Sequence of chain 1.A:
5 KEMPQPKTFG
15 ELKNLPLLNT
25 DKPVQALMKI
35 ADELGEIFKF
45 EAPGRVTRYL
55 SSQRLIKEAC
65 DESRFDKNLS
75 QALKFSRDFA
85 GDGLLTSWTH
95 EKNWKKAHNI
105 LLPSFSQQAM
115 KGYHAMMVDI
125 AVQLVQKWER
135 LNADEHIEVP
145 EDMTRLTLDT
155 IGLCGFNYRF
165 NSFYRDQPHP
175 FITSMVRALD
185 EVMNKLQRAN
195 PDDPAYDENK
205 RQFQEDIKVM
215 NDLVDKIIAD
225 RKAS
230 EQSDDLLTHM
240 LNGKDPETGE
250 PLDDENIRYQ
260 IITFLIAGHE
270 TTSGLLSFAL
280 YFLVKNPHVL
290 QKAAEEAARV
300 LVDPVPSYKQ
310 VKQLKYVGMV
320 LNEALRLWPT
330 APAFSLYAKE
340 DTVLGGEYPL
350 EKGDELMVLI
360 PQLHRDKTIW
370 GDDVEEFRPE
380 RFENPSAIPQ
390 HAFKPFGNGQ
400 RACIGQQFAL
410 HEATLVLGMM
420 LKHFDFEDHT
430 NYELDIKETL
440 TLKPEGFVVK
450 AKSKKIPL

Binding-site contacts:
Ligand atom C7 contacts residue ILE265 of chain 1.A at 4.4 Å (hydrophobic).
Ligand atom C3 contacts residue ALA266 of chain 1.A at 4.1 Å (hydrophobic).
Ligand atom C1 contacts residue SER80 of chain 1.A at 4.0 Å.
Ligand atom N1 contacts residue GLU269 of chain 1.A at 3.0 Å (salt-bridge).
Ligand atom C6 contacts residue IC61 of chain 1.E at 3.7 Å.
Ligand atom C1 contacts residue PHE83 of chain 1.A at 4.3 Å (hydrophobic).
Ligand atom C1 contacts residue THR90 of chain 1.A at 4.0 Å.
Ligand atom N1 contacts residue IC61 of chain 1.E at 3.6 Å.
Ligand atom C7 contacts residue LEU439 of chain 1.A at 4.2 Å (hydrophobic).
Ligand atom C3 contacts residue ILE265 of chain 1.A at 3.8 Å (hydrophobic).
Ligand atom C6 contacts residue LEU183 of chain 1.A at 4.0 Å (hydrophobic).
Ligand atom C7 contacts residue IC61 of chain 1.E at 4.2 Å.
Ligand atom C1 contacts residue ALA84 of chain 1.A at 4.1 Å (hydrophobic).
Ligand atom N1 contacts residue THR440 of chain 1.A at 3.7 Å.
Ligand atom C4 contacts residue LEU89 of chain 1.A at 4.0 Å (hydrophobic).
Ligand atom C6 contacts residue LEU439 of chain 1.A at 4.1 Å (hydrophobic).
Ligand atom C7 contacts residue LEU183 of chain 1.A at 4.0 Å (hydrophobic).
Ligand atom C2 contacts residue ILE265 of chain 1.A at 4.2 Å (hydrophobic).
Ligand atom C6 contacts residue ILE265 of chain 1.A at 4.2 Å (hydrophobic).
Ligand atom C5 contacts residue IC61 of chain 1.G at 3.5 Å.
Ligand atom C4 contacts residue IC61 of chain 1.G at 3.9 Å.
Ligand atom C1 contacts residue LEU89 of chain 1.A at 4.1 Å (hydrophobic).
Ligand atom C5 contacts residue IC61 of chain 1.E at 3.7 Å.
Ligand atom C6 contacts residue IC61 of chain 1.G at 3.9 Å.
Ligand atom C4 contacts residue ILE265 of chain 1.A at 3.6 Å (hydrophobic).
Ligand atom C4 contacts residue ALA266 of chain 1.A at 3.8 Å (hydrophobic).
Ligand atom C5 contacts residue ILE265 of chain 1.A at 3.7 Å (hydrophobic).
Ligand atom N1 contacts residue IC61 of chain 1.G at 3.5 Å.
Ligand atom C2 contacts residue LEU89 of chain 1.A at 3.9 Å (hydrophobic).
Ligand atom C7 contacts residue SER80 of chain 1.A at 4.2 Å.
Ligand atom N1 contacts residue ILE265 of chain 1.A at 4.2 Å.
Ligand atom C5 contacts residue GLU269 of chain 1.A at 4.2 Å.
Ligand atom C3 contacts residue LEU89 of chain 1.A at 3.4 Å (hydrophobic).
Ligand atom C4 contacts residue IC61 of chain 1.E at 3.8 Å.

A small-molecule ligand and the protein it binds are described below.
Small molecule (SMILES): Cc1ccc(N)cc1